Binding-site contacts:
Ligand atom C7 contacts residue ASN246 of chain 3.D at 3.8 Å.
Ligand atom C5 contacts residue ASN249 of chain 3.D at 3.9 Å.
Ligand atom O5 contacts residue ASN246 of chain 3.D at 2.4 Å (h-bond).
Ligand atom C1 contacts residue ASN246 of chain 3.D at 1.4 Å.
Ligand atom N2 contacts residue THR248 of chain 3.D at 4.5 Å.
Ligand atom N2 contacts residue ASN246 of chain 3.D at 2.8 Å (h-bond).
Ligand atom C1 contacts residue ASN249 of chain 3.D at 3.6 Å.
Ligand atom C8 contacts residue BMA3 of chain 3.L at 3.4 Å.
Ligand atom C2 contacts residue ASN246 of chain 3.D at 2.6 Å.
Ligand atom C5 contacts residue ASN246 of chain 3.D at 3.6 Å.
Ligand atom C3 contacts residue ASN246 of chain 3.D at 3.8 Å.
Ligand atom C4 contacts residue ASN246 of chain 3.D at 4.2 Å.
Ligand atom O5 contacts residue ASN249 of chain 3.D at 3.8 Å.
Ligand atom O7 contacts residue THR248 of chain 3.D at 2.8 Å (h-bond).
Ligand atom C7 contacts residue THR248 of chain 3.D at 4.0 Å.
Ligand atom O7 contacts residue ASN246 of chain 3.D at 3.8 Å.

The protein below binds the small molecule below.
Small molecule (SMILES): CC(=O)N[C@H]1[C@H](O[C@H]2[C@H](O)[C@@H](NC(C)=O)CO[C@@H]2CO)O[C@H](CO)[C@@H](O[C@@H]2O[C@H](CO[C@H]3O[C@H](CO[C@H]4O[C@H](CO)[C@@H](O)[C@H](O)[C@@H]4O)[C@@H](O)[C@H](O)[C@@H]3O)[C@@H](O)[C@H](O[C@H]3O[C@H](CO)[C@@H](O)[C@H](O)[C@@H]3O)[C@@H]2O)[C@@H]1O

Sequence of chain 3.D:
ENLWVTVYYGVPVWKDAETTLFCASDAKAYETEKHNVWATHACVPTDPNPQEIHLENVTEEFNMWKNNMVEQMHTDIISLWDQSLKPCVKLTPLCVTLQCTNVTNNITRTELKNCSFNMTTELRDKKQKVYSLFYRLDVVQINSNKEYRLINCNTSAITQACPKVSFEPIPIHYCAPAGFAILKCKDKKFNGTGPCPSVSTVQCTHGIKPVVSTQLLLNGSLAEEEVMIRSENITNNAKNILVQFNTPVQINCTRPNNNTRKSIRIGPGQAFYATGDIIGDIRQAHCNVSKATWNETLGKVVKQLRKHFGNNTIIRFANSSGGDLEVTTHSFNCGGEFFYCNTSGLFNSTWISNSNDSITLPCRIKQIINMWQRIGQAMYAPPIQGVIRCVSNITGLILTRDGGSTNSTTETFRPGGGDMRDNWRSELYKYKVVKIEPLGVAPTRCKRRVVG